A small-molecule ligand and the protein it binds are described below.
Small molecule (SMILES): CC(=O)N[C@@H]1[C@@H](O)[C@H](O)[C@@H](CO)O[C@H]1O

Sequence of chain 1.E:
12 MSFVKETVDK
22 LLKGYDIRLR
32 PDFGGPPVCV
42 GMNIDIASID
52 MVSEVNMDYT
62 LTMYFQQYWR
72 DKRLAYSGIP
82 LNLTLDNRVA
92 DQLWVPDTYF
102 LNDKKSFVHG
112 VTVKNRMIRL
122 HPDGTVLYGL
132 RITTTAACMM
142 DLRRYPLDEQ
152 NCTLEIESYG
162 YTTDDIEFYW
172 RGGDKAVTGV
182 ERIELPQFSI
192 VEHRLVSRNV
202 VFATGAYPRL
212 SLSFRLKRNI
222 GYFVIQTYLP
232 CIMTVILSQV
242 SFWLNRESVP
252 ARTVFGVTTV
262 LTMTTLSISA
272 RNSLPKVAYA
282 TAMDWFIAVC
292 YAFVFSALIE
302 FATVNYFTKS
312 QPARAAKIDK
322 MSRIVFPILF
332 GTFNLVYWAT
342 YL

Binding-site contacts:
Ligand atom N2 contacts residue ASN83 of chain 1.E at 3.0 Å (h-bond).
Ligand atom C8 contacts residue PRO81 of chain 1.E at 4.2 Å (hydrophobic).
Ligand atom C4 contacts residue ASN83 of chain 1.E at 4.3 Å.
Ligand atom C3 contacts residue ASN83 of chain 1.E at 3.9 Å.
Ligand atom C1 contacts residue HIS122 of chain 1.E at 3.8 Å.
Ligand atom C8 contacts residue LEU82 of chain 1.E at 4.2 Å (hydrophobic).
Ligand atom C2 contacts residue ASN83 of chain 1.E at 2.6 Å.
Ligand atom C5 contacts residue ASN83 of chain 1.E at 3.6 Å.
Ligand atom O5 contacts residue ASN83 of chain 1.E at 2.4 Å (h-bond).
Ligand atom C7 contacts residue ASN83 of chain 1.E at 3.6 Å.
Ligand atom C6 contacts residue HIS122 of chain 1.E at 4.0 Å.
Ligand atom O5 contacts residue HIS122 of chain 1.E at 3.4 Å.
Ligand atom C5 contacts residue HIS122 of chain 1.E at 3.9 Å.
Ligand atom C1 contacts residue ASN83 of chain 1.E at 1.4 Å.
Ligand atom O7 contacts residue ASN83 of chain 1.E at 3.8 Å.